The small molecule below binds the protein below.
Small molecule (SMILES): CC(=O)[C@H]1CC[C@H]2[C@@H]3CCC4=CC(=O)CC[C@]4(C)[C@H]3CC[C@]12C

Binding-site contacts:
Ligand atom C1 contacts residue GLU287 of chain 1.D at 3.9 Å.
Ligand atom C21 contacts residue ALA349 of chain 1.D at 4.2 Å (hydrophobic).
Ligand atom C5 contacts residue GLY283 of chain 1.D at 4.2 Å.
Ligand atom O20 contacts residue ILE353 of chain 1.D at 3.3 Å.
Ligand atom C21 contacts residue HEM1 of chain 1.K at 4.0 Å.
Ligand atom C17 contacts residue ALA284 of chain 1.D at 4.2 Å (hydrophobic).
Ligand atom C21 contacts residue THR288 of chain 1.D at 3.6 Å.
Ligand atom C2 contacts residue ASN184 of chain 1.D at 3.8 Å.
Ligand atom O3 contacts residue ILE187 of chain 1.D at 3.6 Å.
Ligand atom C6 contacts residue ASP280 of chain 1.D at 3.6 Å.
Ligand atom C21 contacts residue VAL348 of chain 1.D at 3.6 Å (hydrophobic).
Ligand atom C1 contacts residue GLY283 of chain 1.D at 3.9 Å.
Ligand atom C12 contacts residue VAL465 of chain 1.D at 3.8 Å (hydrophobic).
Ligand atom C16 contacts residue ALA95 of chain 1.D at 4.0 Å (hydrophobic).
Ligand atom C6 contacts residue GLY279 of chain 1.D at 4.2 Å.
Ligand atom C18 contacts residue PHE96 of chain 1.D at 3.8 Å (hydrophobic).
Ligand atom O20 contacts residue HEM1 of chain 1.K at 3.6 Å.
Ligand atom O3 contacts residue ASN184 of chain 1.D at 2.5 Å (h-bond).
Ligand atom C16 contacts residue ILE353 of chain 1.D at 4.2 Å (hydrophobic).
Ligand atom C6 contacts residue LEU87 of chain 1.D at 4.1 Å (hydrophobic).
Ligand atom C9 contacts residue GLY283 of chain 1.D at 4.1 Å.
Ligand atom C2 contacts residue ILE188 of chain 1.D at 3.7 Å (hydrophobic).
Ligand atom C3 contacts residue ILE187 of chain 1.D at 4.2 Å (hydrophobic).
Ligand atom C2 contacts residue GLU287 of chain 1.D at 4.1 Å.
Ligand atom C11 contacts residue VAL465 of chain 1.D at 3.7 Å (hydrophobic).
Ligand atom C12 contacts residue THR288 of chain 1.D at 4.0 Å.
Ligand atom C14 contacts residue ALA284 of chain 1.D at 3.8 Å (hydrophobic).
Ligand atom C16 contacts residue ALA284 of chain 1.D at 4.0 Å (hydrophobic).
Ligand atom C9 contacts residue ALA284 of chain 1.D at 4.1 Å (hydrophobic).
Ligand atom C15 contacts residue ALA284 of chain 1.D at 4.0 Å (hydrophobic).
Ligand atom C16 contacts residue HEM1 of chain 1.K at 3.8 Å.
Ligand atom C18 contacts residue VAL464 of chain 1.D at 3.8 Å (hydrophobic).
Ligand atom C20 contacts residue HEM1 of chain 1.K at 4.0 Å.
Ligand atom C18 contacts residue ILE353 of chain 1.D at 4.0 Å (hydrophobic).
Ligand atom C15 contacts residue ALA95 of chain 1.D at 3.5 Å (hydrophobic).
Ligand atom C7 contacts residue ALA284 of chain 1.D at 4.1 Å (hydrophobic).
Ligand atom C19 contacts residue LEU87 of chain 1.D at 4.2 Å (hydrophobic).
Ligand atom C7 contacts residue ASP280 of chain 1.D at 3.6 Å.
Ligand atom C3 contacts residue ASN184 of chain 1.D at 3.3 Å.
Ligand atom C4 contacts residue GLY283 of chain 1.D at 4.2 Å.

Sequence of chain 1.D:
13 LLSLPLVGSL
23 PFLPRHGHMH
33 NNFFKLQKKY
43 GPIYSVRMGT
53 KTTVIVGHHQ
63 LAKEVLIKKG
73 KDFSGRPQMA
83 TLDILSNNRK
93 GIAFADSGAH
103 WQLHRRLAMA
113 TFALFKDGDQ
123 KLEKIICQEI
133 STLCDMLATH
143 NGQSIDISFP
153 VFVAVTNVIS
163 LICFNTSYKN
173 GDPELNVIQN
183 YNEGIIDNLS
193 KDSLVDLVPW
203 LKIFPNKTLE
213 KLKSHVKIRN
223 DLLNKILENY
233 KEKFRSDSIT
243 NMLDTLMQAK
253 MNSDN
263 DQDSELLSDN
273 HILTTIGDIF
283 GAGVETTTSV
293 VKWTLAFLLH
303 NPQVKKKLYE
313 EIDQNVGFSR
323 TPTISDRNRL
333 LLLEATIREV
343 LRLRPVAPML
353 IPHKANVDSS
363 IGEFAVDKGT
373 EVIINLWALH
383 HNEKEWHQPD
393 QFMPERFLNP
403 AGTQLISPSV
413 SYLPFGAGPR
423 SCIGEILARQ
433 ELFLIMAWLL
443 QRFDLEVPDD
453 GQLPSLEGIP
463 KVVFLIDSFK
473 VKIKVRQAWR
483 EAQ